Binding-site contacts:
Ligand atom C5 contacts residue GLN54 of chain 1.A at 3.5 Å.
Ligand atom C5 contacts residue VAL51 of chain 1.A at 3.9 Å (hydrophobic).
Ligand atom C contacts residue ADP1 of chain 1.B at 3.8 Å.
Ligand atom C contacts residue LYS39 of chain 1.A at 4.0 Å.
Ligand atom C2 contacts residue GLY153 of chain 1.A at 3.8 Å.
Ligand atom O contacts residue GLU58 of chain 1.A at 2.6 Å (salt-bridge).
Ligand atom O1 contacts residue LYS39 of chain 1.A at 4.0 Å.
Ligand atom C1 contacts residue GLU58 of chain 1.A at 4.0 Å.
Ligand atom C6 contacts residue LEU55 of chain 1.A at 3.8 Å (hydrophobic).
Ligand atom C7 contacts residue GLU58 of chain 1.A at 3.6 Å.
Ligand atom C6 contacts residue VAL51 of chain 1.A at 3.4 Å (hydrophobic).
Ligand atom O3 contacts residue TRP154 of chain 1.A at 3.9 Å.
Ligand atom O3 contacts residue ADP1 of chain 1.B at 3.7 Å.
Ligand atom C4 contacts residue TRP154 of chain 1.A at 3.6 Å (hydrophobic).
Ligand atom O2 contacts residue GLY153 of chain 1.A at 3.3 Å.
Ligand atom O3 contacts residue LYS20 of chain 1.A at 3.5 Å.
Ligand atom C6 contacts residue GLN54 of chain 1.A at 4.1 Å.
Ligand atom O1 contacts residue ADP1 of chain 1.B at 3.6 Å.
Ligand atom O contacts residue ADP1 of chain 1.B at 3.9 Å.
Ligand atom O1 contacts residue PHE21 of chain 1.A at 3.5 Å.
Ligand atom C contacts residue LEU41 of chain 1.A at 3.5 Å (hydrophobic).
Ligand atom C4 contacts residue GLY153 of chain 1.A at 3.8 Å.
Ligand atom C5 contacts residue GLY153 of chain 1.A at 3.5 Å.
Ligand atom O3 contacts residue MG1 of chain 1.D at 3.3 Å.
Ligand atom C7 contacts residue LEU55 of chain 1.A at 4.1 Å (hydrophobic).
Ligand atom C2 contacts residue MG1 of chain 1.D at 4.2 Å.
Ligand atom C3 contacts residue ADP1 of chain 1.B at 3.4 Å.
Ligand atom C3 contacts residue TRP154 of chain 1.A at 4.1 Å (hydrophobic).
Ligand atom O2 contacts residue MG1 of chain 1.D at 1.9 Å.
Ligand atom O contacts residue LEU41 of chain 1.A at 3.6 Å.
Ligand atom C7 contacts residue LEU46 of chain 1.A at 4.2 Å (hydrophobic).
Ligand atom O contacts residue LYS39 of chain 1.A at 3.2 Å (salt-bridge).
Ligand atom C1 contacts residue PHE21 of chain 1.A at 3.8 Å (hydrophobic).
Ligand atom O1 contacts residue LEU41 of chain 1.A at 3.3 Å.
Ligand atom O2 contacts residue ADP1 of chain 1.B at 2.7 Å (h-bond).
Ligand atom O2 contacts residue ASP151 of chain 1.A at 3.1 Å (salt-bridge).
Ligand atom C contacts residue GLU58 of chain 1.A at 3.6 Å.
Ligand atom C3 contacts residue MG1 of chain 1.D at 3.0 Å.
Ligand atom C3 contacts residue GLY153 of chain 1.A at 4.0 Å.
Ligand atom C contacts residue PHE21 of chain 1.A at 4.2 Å (hydrophobic).

Sequence of chain 1.A:
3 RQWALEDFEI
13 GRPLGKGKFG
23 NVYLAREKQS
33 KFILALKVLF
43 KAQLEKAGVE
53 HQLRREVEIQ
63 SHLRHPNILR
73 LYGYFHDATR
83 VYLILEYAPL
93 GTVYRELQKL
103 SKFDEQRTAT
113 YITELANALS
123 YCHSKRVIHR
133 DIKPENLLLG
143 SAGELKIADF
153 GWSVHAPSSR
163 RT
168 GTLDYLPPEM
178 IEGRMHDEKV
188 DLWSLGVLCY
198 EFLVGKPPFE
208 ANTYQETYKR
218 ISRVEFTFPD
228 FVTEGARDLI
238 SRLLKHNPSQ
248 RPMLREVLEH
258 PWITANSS

The protein below binds the small molecule below.
Small molecule (SMILES): O=C(O)[C@@H]1CCCC[C@H]1C(=O)O